The small molecule below binds the protein below.
Small molecule (SMILES): CC(=O)N[C@H]1[C@H](O[C@H]2[C@H](O)[C@@H](NC(C)=O)CO[C@@H]2CO)O[C@H](CO)[C@@H](O)[C@@H]1O

Binding-site contacts:
Ligand atom C5 contacts residue ASN12 of chain 18.B at 4.1 Å.
Ligand atom C2 contacts residue ASN12 of chain 18.B at 3.2 Å.
Ligand atom C7 contacts residue ASN12 of chain 18.B at 3.9 Å.
Ligand atom O7 contacts residue ASN12 of chain 18.B at 3.7 Å.
Ligand atom N2 contacts residue ASN12 of chain 18.B at 3.8 Å.
Ligand atom C1 contacts residue ASN12 of chain 18.B at 2.2 Å.
Ligand atom O5 contacts residue ASN12 of chain 18.B at 2.7 Å (h-bond).

Sequence of chain 18.B:
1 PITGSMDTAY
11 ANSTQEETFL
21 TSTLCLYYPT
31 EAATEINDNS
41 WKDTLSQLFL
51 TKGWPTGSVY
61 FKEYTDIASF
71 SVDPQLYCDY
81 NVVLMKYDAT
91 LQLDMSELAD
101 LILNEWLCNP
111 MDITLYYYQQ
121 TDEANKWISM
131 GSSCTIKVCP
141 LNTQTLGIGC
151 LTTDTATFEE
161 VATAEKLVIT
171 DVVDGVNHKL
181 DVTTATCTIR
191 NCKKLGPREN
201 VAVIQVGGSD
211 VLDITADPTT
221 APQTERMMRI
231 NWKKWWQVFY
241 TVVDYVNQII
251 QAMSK